Binding-site contacts:
Ligand atom C3 contacts residue ASN309 of chain 1.A at 3.8 Å.
Ligand atom C2 contacts residue ASN309 of chain 1.A at 2.4 Å.
Ligand atom N2 contacts residue ASN309 of chain 1.A at 3.0 Å (h-bond).
Ligand atom C1 contacts residue ASN309 of chain 1.A at 1.4 Å.
Ligand atom C7 contacts residue ASN309 of chain 1.A at 4.0 Å.
Ligand atom C4 contacts residue ASN309 of chain 1.A at 4.1 Å.
Ligand atom C5 contacts residue ASN309 of chain 1.A at 3.6 Å.
Ligand atom O5 contacts residue ASN309 of chain 1.A at 2.3 Å (h-bond).

Sequence of chain 1.A:
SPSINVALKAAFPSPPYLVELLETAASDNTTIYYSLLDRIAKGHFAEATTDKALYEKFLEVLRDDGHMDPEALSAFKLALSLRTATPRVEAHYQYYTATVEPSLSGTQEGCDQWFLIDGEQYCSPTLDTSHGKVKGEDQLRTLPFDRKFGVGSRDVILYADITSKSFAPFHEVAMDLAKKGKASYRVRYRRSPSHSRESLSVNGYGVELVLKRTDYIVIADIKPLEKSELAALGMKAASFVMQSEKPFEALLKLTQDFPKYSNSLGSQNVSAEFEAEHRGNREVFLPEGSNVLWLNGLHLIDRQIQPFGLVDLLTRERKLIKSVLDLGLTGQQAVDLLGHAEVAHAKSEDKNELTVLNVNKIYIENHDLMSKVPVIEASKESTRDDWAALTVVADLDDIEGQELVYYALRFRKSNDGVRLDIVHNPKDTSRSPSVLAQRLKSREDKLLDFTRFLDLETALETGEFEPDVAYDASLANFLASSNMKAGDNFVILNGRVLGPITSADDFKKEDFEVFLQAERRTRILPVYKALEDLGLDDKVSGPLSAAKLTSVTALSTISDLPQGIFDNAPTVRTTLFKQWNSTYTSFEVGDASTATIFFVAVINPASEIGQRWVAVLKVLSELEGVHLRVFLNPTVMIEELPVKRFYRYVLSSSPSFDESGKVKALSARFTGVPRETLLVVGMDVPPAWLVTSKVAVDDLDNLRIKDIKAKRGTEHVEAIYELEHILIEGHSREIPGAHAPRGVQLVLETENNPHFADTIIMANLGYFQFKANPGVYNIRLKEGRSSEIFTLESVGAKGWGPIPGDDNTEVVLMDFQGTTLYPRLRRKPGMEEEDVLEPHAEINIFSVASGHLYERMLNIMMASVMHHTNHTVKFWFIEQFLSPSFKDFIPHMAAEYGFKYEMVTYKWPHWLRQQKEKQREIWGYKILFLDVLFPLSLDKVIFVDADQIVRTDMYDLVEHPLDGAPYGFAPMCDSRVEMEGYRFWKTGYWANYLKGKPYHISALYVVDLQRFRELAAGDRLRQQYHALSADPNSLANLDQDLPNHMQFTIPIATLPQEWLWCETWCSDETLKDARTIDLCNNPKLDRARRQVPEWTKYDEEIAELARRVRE

A protein and the small-molecule ligand that binds it are described below.
Small molecule (SMILES): CC(=O)N[C@@H]1[C@@H](O)[C@H](O)[C@@H](CO)O[C@H]1O